Sequence of chain 1.D:
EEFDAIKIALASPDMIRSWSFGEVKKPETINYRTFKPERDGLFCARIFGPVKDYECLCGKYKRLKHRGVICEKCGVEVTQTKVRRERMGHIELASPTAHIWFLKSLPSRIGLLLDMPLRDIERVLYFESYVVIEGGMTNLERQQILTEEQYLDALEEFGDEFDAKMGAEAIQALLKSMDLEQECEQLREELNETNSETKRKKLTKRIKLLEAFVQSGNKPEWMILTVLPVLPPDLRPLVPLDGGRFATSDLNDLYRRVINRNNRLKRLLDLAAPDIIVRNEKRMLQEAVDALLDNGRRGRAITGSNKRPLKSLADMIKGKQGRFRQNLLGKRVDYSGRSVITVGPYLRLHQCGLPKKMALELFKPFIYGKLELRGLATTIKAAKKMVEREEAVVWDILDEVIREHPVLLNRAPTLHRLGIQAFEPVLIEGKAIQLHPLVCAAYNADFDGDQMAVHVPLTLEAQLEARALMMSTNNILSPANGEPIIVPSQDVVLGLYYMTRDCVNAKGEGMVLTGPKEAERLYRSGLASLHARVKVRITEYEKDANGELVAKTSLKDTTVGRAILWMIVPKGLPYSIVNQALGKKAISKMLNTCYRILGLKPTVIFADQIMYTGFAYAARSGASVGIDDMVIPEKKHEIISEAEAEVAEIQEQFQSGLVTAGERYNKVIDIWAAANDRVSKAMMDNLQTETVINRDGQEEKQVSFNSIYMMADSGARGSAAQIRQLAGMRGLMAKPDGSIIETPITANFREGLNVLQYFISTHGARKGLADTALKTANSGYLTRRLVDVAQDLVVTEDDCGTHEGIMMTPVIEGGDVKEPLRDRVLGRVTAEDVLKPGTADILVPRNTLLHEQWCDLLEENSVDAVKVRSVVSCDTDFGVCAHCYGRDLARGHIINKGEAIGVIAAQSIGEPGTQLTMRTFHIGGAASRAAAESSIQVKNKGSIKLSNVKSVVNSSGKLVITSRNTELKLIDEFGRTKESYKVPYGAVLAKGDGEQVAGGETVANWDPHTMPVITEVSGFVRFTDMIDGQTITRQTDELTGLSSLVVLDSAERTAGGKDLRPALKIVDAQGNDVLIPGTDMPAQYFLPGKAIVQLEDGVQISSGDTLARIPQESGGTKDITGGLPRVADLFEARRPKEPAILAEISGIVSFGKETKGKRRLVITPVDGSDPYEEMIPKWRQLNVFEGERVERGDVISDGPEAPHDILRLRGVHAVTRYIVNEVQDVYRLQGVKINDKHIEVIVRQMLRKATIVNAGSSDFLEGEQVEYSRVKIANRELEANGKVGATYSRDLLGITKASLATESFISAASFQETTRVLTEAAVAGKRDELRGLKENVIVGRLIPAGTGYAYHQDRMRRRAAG

Sequence of chain 1.C:
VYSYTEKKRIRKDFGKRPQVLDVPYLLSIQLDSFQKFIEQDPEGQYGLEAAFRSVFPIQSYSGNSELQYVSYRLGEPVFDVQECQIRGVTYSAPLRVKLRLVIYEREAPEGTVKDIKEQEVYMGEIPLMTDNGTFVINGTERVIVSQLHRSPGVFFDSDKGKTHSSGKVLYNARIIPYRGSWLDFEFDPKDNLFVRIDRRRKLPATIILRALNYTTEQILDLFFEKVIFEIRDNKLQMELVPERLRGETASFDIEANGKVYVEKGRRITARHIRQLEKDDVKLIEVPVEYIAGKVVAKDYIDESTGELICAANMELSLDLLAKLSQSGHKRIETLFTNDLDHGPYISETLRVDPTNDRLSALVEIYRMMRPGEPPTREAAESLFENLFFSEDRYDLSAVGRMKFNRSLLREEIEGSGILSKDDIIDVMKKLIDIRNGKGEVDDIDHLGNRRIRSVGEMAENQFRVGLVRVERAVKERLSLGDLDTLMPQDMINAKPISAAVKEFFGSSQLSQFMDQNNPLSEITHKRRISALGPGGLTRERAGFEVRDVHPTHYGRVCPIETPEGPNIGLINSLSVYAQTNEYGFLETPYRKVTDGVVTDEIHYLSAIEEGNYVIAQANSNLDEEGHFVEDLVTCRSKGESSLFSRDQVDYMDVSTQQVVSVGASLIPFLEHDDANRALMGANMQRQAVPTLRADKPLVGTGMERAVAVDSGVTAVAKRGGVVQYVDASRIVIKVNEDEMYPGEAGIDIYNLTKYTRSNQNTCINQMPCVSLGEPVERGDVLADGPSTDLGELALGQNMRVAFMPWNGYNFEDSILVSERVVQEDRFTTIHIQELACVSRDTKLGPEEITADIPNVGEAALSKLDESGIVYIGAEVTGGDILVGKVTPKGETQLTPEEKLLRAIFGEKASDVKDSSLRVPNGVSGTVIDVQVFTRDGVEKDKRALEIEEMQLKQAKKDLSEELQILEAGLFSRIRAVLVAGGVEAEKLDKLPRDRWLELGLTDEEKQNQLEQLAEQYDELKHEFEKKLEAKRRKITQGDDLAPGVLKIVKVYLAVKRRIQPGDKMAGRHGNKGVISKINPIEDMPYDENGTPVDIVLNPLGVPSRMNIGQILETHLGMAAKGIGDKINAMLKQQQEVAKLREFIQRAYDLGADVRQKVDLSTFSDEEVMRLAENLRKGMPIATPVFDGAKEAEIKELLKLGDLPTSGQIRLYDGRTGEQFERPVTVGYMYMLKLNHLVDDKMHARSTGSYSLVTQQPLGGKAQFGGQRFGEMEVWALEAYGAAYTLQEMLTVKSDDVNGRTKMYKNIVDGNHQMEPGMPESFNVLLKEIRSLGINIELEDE

Binding-site contacts:
Ligand atom OP1 contacts residue PRO564 of chain 1.C at 3.3 Å.
Ligand atom C3' contacts residue ARG529 of chain 1.C at 3.8 Å.
Ligand atom OP2 contacts residue ASN568 of chain 1.C at 3.8 Å.
Ligand atom O3' contacts residue GLN688 of chain 1.C at 3.6 Å.
Ligand atom N3 contacts residue UTP1 of chain 1.J at 3.8 Å.
Ligand atom OP2 contacts residue GLU565 of chain 1.C at 3.9 Å.
Ligand atom C4' contacts residue HIS1237 of chain 1.C at 4.1 Å.
Ligand atom C4' contacts residue ASP464 of chain 1.D at 4.0 Å.
Ligand atom C3' contacts residue UTP1 of chain 1.J at 2.5 Å.
Ligand atom C1' contacts residue UTP1 of chain 1.J at 3.9 Å.
Ligand atom P contacts residue ARG529 of chain 1.C at 3.6 Å.
Ligand atom O5' contacts residue ASN568 of chain 1.C at 3.9 Å.
Ligand atom O2 contacts residue UTP1 of chain 1.J at 3.9 Å.
Ligand atom C5' contacts residue HIS1237 of chain 1.C at 3.9 Å.
Ligand atom OP1 contacts residue GLN688 of chain 1.C at 3.1 Å (h-bond).
Ligand atom O3' contacts residue LYS1065 of chain 1.C at 3.3 Å (salt-bridge).
Ligand atom C2' contacts residue UTP1 of chain 1.J at 2.4 Å.
Ligand atom C4' contacts residue ARG529 of chain 1.C at 3.7 Å.
Ligand atom C4' contacts residue UTP1 of chain 1.J at 4.0 Å.
Ligand atom C4' contacts residue MG1 of chain 1.M at 3.6 Å.
Ligand atom P contacts residue PRO564 of chain 1.C at 4.0 Å.
Ligand atom O2 contacts residue ALA426 of chain 1.D at 3.9 Å.
Ligand atom OP1 contacts residue ARG529 of chain 1.C at 3.3 Å (salt-bridge).
Ligand atom C5' contacts residue GLN688 of chain 1.C at 3.9 Å.
Ligand atom C2 contacts residue UTP1 of chain 1.J at 3.9 Å.
Ligand atom C5' contacts residue GLN513 of chain 1.C at 3.4 Å.
Ligand atom C2' contacts residue ARG425 of chain 1.D at 4.1 Å.
Ligand atom O3' contacts residue ARG529 of chain 1.C at 2.7 Å (salt-bridge).
Ligand atom C5 contacts residue UTP1 of chain 1.J at 3.9 Å.
Ligand atom C6 contacts residue UTP1 of chain 1.J at 4.1 Å.
Ligand atom C4 contacts residue UTP1 of chain 1.J at 3.9 Å.
Ligand atom OP1 contacts residue LYS1073 of chain 1.C at 2.8 Å (salt-bridge).
Ligand atom OP2 contacts residue PRO564 of chain 1.C at 3.9 Å.
Ligand atom C3' contacts residue MG1 of chain 1.M at 3.5 Å.
Ligand atom P contacts residue LYS1073 of chain 1.C at 3.9 Å.
Ligand atom P contacts residue GLN688 of chain 1.C at 3.9 Å.
Ligand atom OP1 contacts residue LYS1065 of chain 1.C at 3.9 Å.
Ligand atom C5' contacts residue MG1 of chain 1.M at 3.7 Å.
Ligand atom N4 contacts residue UTP1 of chain 1.J at 3.9 Å.
Ligand atom C3' contacts residue ARG425 of chain 1.D at 4.1 Å.

The protein below binds the small molecule below.
Small molecule (SMILES): Nc1ccn([C@H]2CC[C@@H](CO[P](=O)(O)O[C@H]3[C@@H](O)[C@H](n4ccc(=O)[nH]c4=O)O[C@@H]3CO[P](=O)(O)O[C@H]3[C@@H](O)[C@H](n4cnc5c(=O)nc(N)[nH]c54)O[C@@H]3CO[P](=O)(O)O[C@H]3[C@@H](O)[C@H](n4cnc5c(N)ncnc54)O[C@@H]3CO)O2)c(=O)n1